Binding-site contacts:
Ligand atom C2 contacts residue ASN154 of chain 1.B at 2.5 Å.
Ligand atom O3 contacts residue GLU147 of chain 1.B at 3.3 Å (salt-bridge).
Ligand atom C6 contacts residue THR156 of chain 1.B at 4.2 Å.
Ligand atom C6 contacts residue ASN154 of chain 1.B at 4.5 Å.
Ligand atom O7 contacts residue GLU147 of chain 1.B at 3.7 Å.
Ligand atom C4 contacts residue ASN154 of chain 1.B at 4.2 Å.
Ligand atom O5 contacts residue SER151 of chain 1.B at 4.2 Å.
Ligand atom C7 contacts residue GLU147 of chain 1.B at 3.0 Å.
Ligand atom C1 contacts residue GLU150 of chain 1.B at 4.2 Å.
Ligand atom C1 contacts residue GLU147 of chain 1.B at 4.2 Å.
Ligand atom C2 contacts residue GLU147 of chain 1.B at 3.3 Å.
Ligand atom C6 contacts residue GLU147 of chain 1.B at 3.8 Å.
Ligand atom C3 contacts residue ASN154 of chain 1.B at 3.8 Å.
Ligand atom C8 contacts residue GLU147 of chain 1.B at 3.7 Å.
Ligand atom N2 contacts residue ASN154 of chain 1.B at 2.9 Å (h-bond).
Ligand atom N2 contacts residue GLU147 of chain 1.B at 2.4 Å (salt-bridge).
Ligand atom C5 contacts residue ASN154 of chain 1.B at 3.6 Å.
Ligand atom C6 contacts residue GLU150 of chain 1.B at 4.4 Å.
Ligand atom O5 contacts residue ASN154 of chain 1.B at 2.4 Å (h-bond).
Ligand atom O5 contacts residue THR156 of chain 1.B at 3.6 Å (h-bond).
Ligand atom C3 contacts residue GLU147 of chain 1.B at 3.3 Å.
Ligand atom O7 contacts residue ASN154 of chain 1.B at 3.1 Å (h-bond).
Ligand atom C5 contacts residue SER151 of chain 1.B at 4.4 Å.
Ligand atom C7 contacts residue ASN154 of chain 1.B at 3.1 Å.
Ligand atom O7 contacts residue THR156 of chain 1.B at 3.3 Å.
Ligand atom C6 contacts residue SER151 of chain 1.B at 3.9 Å.
Ligand atom C1 contacts residue ASN154 of chain 1.B at 1.4 Å.
Ligand atom C1 contacts residue THR156 of chain 1.B at 3.7 Å.
Ligand atom O6 contacts residue GLU147 of chain 1.B at 3.7 Å.
Ligand atom C8 contacts residue ASN154 of chain 1.B at 4.1 Å.
Ligand atom O6 contacts residue SER151 of chain 1.B at 4.1 Å.
Ligand atom O6 contacts residue GLU150 of chain 1.B at 3.6 Å.
Ligand atom C5 contacts residue THR156 of chain 1.B at 3.5 Å.
Ligand atom O5 contacts residue GLU150 of chain 1.B at 3.7 Å.

A small-molecule ligand and the protein it binds are described below.
Small molecule (SMILES): CC(=O)N[C@H]1[C@H](O[C@H]2[C@H](O)[C@@H](NC(C)=O)CO[C@@H]2CO)O[C@H](CO)[C@@H](O)[C@@H]1O

Sequence of chain 1.B:
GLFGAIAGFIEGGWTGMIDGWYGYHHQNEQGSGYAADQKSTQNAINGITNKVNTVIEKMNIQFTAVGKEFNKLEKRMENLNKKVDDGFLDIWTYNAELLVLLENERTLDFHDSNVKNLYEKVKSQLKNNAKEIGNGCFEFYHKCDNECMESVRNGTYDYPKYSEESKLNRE